Sequence of chain 40.E:
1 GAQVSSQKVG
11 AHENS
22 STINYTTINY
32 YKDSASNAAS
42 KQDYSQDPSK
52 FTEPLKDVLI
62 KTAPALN

A small-molecule ligand and the protein it binds are described below.
Small molecule (SMILES): CC[C@H](C)[C@H](N)C(=O)N[C@@H](CO)C(=O)N[C@@H](CCC(=O)O)C(=O)N[C@H](C=O)C(C)C

Binding-site contacts:
Ligand atom O contacts residue VAL4 of chain 40.E at 3.2 Å (h-bond).
Ligand atom C contacts residue GLN3 of chain 40.E at 3.9 Å.
Ligand atom CB contacts residue VAL4 of chain 40.E at 4.0 Å (hydrophobic).
Ligand atom CG2 contacts residue GLN3 of chain 40.E at 3.5 Å.
Ligand atom OG contacts residue GLN3 of chain 40.E at 3.3 Å (h-bond).
Ligand atom C contacts residue VAL4 of chain 40.E at 3.5 Å (hydrophobic).
Ligand atom C contacts residue VAL4 of chain 40.E at 4.0 Å (hydrophobic).
Ligand atom O contacts residue GLN3 of chain 40.E at 2.9 Å (h-bond).
Ligand atom N contacts residue VAL4 of chain 40.E at 4.3 Å.
Ligand atom CB contacts residue ALA2 of chain 40.E at 4.4 Å (hydrophobic).
Ligand atom CD contacts residue VAL4 of chain 40.E at 3.6 Å (hydrophobic).
Ligand atom CB contacts residue ALA2 of chain 40.E at 3.3 Å (hydrophobic).
Ligand atom O contacts residue ALA2 of chain 40.E at 4.0 Å.
Ligand atom CA contacts residue ALA2 of chain 40.E at 3.9 Å (hydrophobic).
Ligand atom C contacts residue ALA2 of chain 40.E at 4.0 Å (hydrophobic).
Ligand atom CG1 contacts residue ALA2 of chain 40.E at 4.5 Å (hydrophobic).
Ligand atom CB contacts residue VAL4 of chain 40.E at 4.4 Å (hydrophobic).
Ligand atom CG2 contacts residue SER5 of chain 40.E at 3.4 Å.
Ligand atom OE2 contacts residue VAL4 of chain 40.E at 3.7 Å.
Ligand atom CA contacts residue VAL4 of chain 40.E at 4.1 Å (hydrophobic).
Ligand atom N contacts residue VAL4 of chain 40.E at 3.1 Å (h-bond).
Ligand atom N contacts residue GLY1 of chain 40.E at 4.5 Å.
Ligand atom CB contacts residue GLN3 of chain 40.E at 4.0 Å.
Ligand atom CA contacts residue VAL4 of chain 40.E at 3.3 Å (hydrophobic).
Ligand atom N contacts residue ALA2 of chain 40.E at 2.8 Å (h-bond).
Ligand atom CG1 contacts residue GLN3 of chain 40.E at 3.3 Å.
Ligand atom CA contacts residue ALA2 of chain 40.E at 3.3 Å (hydrophobic).
Ligand atom CG2 contacts residue ALA2 of chain 40.E at 4.0 Å (hydrophobic).
Ligand atom OE1 contacts residue VAL4 of chain 40.E at 3.6 Å.
Ligand atom C contacts residue ALA2 of chain 40.E at 3.5 Å (hydrophobic).
Ligand atom CG contacts residue VAL4 of chain 40.E at 4.4 Å (hydrophobic).
Ligand atom CG2 contacts residue VAL4 of chain 40.E at 3.4 Å (hydrophobic).
Ligand atom CB contacts residue GLN3 of chain 40.E at 3.7 Å.
Ligand atom N contacts residue GLN3 of chain 40.E at 4.5 Å.
Ligand atom OE1 contacts residue ASN25 of chain 40.E at 4.2 Å.
Ligand atom O contacts residue VAL4 of chain 40.E at 4.4 Å.
Ligand atom CA contacts residue GLN3 of chain 40.E at 4.5 Å.